Sequence of chain 1.B:
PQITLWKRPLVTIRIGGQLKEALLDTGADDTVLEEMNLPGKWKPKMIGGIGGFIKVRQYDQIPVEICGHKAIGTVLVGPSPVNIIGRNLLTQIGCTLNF

Sequence of chain 1.A:
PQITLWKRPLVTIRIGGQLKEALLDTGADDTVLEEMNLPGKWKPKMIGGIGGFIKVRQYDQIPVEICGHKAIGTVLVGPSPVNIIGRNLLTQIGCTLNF

A small-molecule ligand and the protein it binds are described below.
Small molecule (SMILES): NC(=O)C[C@H](N)C(=O)O

Binding-site contacts:
Ligand atom O contacts residue GLY49 of chain 1.A at 3.8 Å.
Ligand atom O contacts residue ILE50 of chain 1.B at 3.7 Å.
Ligand atom CB contacts residue QNC1 of chain 1.F at 3.6 Å.
Ligand atom O contacts residue GLY48 of chain 1.A at 3.9 Å.
Ligand atom CG contacts residue QNC1 of chain 1.F at 3.5 Å.
Ligand atom CG contacts residue GLY48 of chain 1.A at 4.1 Å.
Ligand atom N contacts residue ALA28 of chain 1.A at 4.3 Å.
Ligand atom O contacts residue DIQ1 of chain 1.I at 4.3 Å.
Ligand atom CB contacts residue HPH1 of chain 1.H at 3.8 Å.
Ligand atom ND2 contacts residue ILE47 of chain 1.A at 3.8 Å.
Ligand atom C contacts residue GLY27 of chain 1.A at 4.3 Å.
Ligand atom N contacts residue ASP29 of chain 1.A at 4.4 Å.
Ligand atom C contacts residue QNC1 of chain 1.F at 3.6 Å.
Ligand atom ND2 contacts residue ASP30 of chain 1.A at 3.1 Å (salt-bridge).
Ligand atom ND2 contacts residue GLY48 of chain 1.A at 3.7 Å.
Ligand atom OD1 contacts residue ALA28 of chain 1.A at 3.7 Å.
Ligand atom C contacts residue GLY49 of chain 1.A at 4.4 Å.
Ligand atom N contacts residue QNC1 of chain 1.F at 1.3 Å.
Ligand atom CA contacts residue GLY48 of chain 1.A at 3.7 Å.
Ligand atom CA contacts residue HPH1 of chain 1.H at 2.4 Å.
Ligand atom CA contacts residue ALA28 of chain 1.A at 4.0 Å (hydrophobic).
Ligand atom CA contacts residue QNC1 of chain 1.F at 2.7 Å.
Ligand atom C contacts residue HPH1 of chain 1.H at 1.4 Å.
Ligand atom N contacts residue GLY48 of chain 1.A at 3.4 Å (h-bond).
Ligand atom OD1 contacts residue ASP29 of chain 1.A at 3.5 Å (salt-bridge).
Ligand atom CG contacts residue ASP30 of chain 1.A at 3.8 Å.
Ligand atom CA contacts residue GLY27 of chain 1.A at 4.3 Å.
Ligand atom ND2 contacts residue QNC1 of chain 1.F at 3.6 Å.
Ligand atom C contacts residue GLY48 of chain 1.A at 4.1 Å.
Ligand atom CB contacts residue ILE50 of chain 1.B at 4.1 Å (hydrophobic).
Ligand atom CB contacts residue GLY48 of chain 1.A at 3.4 Å.
Ligand atom O contacts residue HPH1 of chain 1.H at 2.2 Å (h-bond).
Ligand atom N contacts residue GLY27 of chain 1.A at 4.0 Å.
Ligand atom OD1 contacts residue ASP30 of chain 1.A at 3.1 Å (salt-bridge).
Ligand atom CG contacts residue ILE47 of chain 1.A at 4.4 Å (hydrophobic).
Ligand atom OD1 contacts residue QNC1 of chain 1.F at 3.7 Å.
Ligand atom CG contacts residue ASP29 of chain 1.A at 4.3 Å.
Ligand atom CB contacts residue ILE47 of chain 1.A at 4.4 Å (hydrophobic).
Ligand atom OD1 contacts residue VAL32 of chain 1.A at 4.4 Å.
Ligand atom N contacts residue HPH1 of chain 1.H at 2.9 Å (h-bond).